Binding-site contacts:
Ligand atom C19 contacts residue CYS105 of chain 1.A at 2.9 Å (hydrophobic).
Ligand atom C15 contacts residue LEU26 of chain 1.A at 3.5 Å (hydrophobic).
Ligand atom O18 contacts residue CYS105 of chain 1.A at 3.2 Å.
Ligand atom CL1 contacts residue THR98 of chain 1.A at 3.5 Å.
Ligand atom CL1 contacts residue ALA51 of chain 1.A at 3.8 Å.
Ligand atom N4 contacts residue MET101 of chain 1.A at 3.2 Å (h-bond).
Ligand atom N7 contacts residue MET101 of chain 1.A at 3.1 Å (h-bond).
Ligand atom O14 contacts residue LEU26 of chain 1.A at 3.8 Å.
Ligand atom C26 contacts residue VAL34 of chain 1.A at 3.4 Å (hydrophobic).
Ligand atom C28 contacts residue GLY27 of chain 1.A at 3.7 Å.
Ligand atom C8 contacts residue GLY104 of chain 1.A at 3.5 Å.
Ligand atom C29 contacts residue VAL34 of chain 1.A at 3.7 Å (hydrophobic).
Ligand atom C11 contacts residue GLY104 of chain 1.A at 3.6 Å.
Ligand atom C30 contacts residue GLY27 of chain 1.A at 3.8 Å.
Ligand atom C20 contacts residue CYS105 of chain 1.A at 1.8 Å (hydrophobic).
Ligand atom C15 contacts residue PRO102 of chain 1.A at 3.7 Å (hydrophobic).
Ligand atom N25 contacts residue VAL34 of chain 1.A at 3.7 Å.
Ligand atom C9 contacts residue GLY104 of chain 1.A at 3.5 Å.
Ligand atom N4 contacts residue LEU100 of chain 1.A at 3.7 Å.
Ligand atom C17 contacts residue CYS105 of chain 1.A at 3.2 Å (hydrophobic).
Ligand atom C5 contacts residue ALA51 of chain 1.A at 3.5 Å (hydrophobic).
Ligand atom C20 contacts residue ASP108 of chain 1.A at 3.7 Å.
Ligand atom O14 contacts residue LEU100 of chain 1.A at 3.8 Å.
Ligand atom C6 contacts residue GLN99 of chain 1.A at 3.6 Å.
Ligand atom C13 contacts residue GLY104 of chain 1.A at 3.7 Å.
Ligand atom C19 contacts residue ASP108 of chain 1.A at 3.7 Å.
Ligand atom C8 contacts residue MET101 of chain 1.A at 3.6 Å (hydrophobic).
Ligand atom C6 contacts residue LEU152 of chain 1.A at 3.7 Å (hydrophobic).
Ligand atom C10 contacts residue LEU26 of chain 1.A at 3.8 Å (hydrophobic).
Ligand atom O18 contacts residue LEU152 of chain 1.A at 3.8 Å.
Ligand atom C10 contacts residue MET101 of chain 1.A at 3.8 Å (hydrophobic).
Ligand atom O14 contacts residue MET101 of chain 1.A at 3.3 Å (h-bond).
Ligand atom C10 contacts residue GLY104 of chain 1.A at 3.6 Å.
Ligand atom N4 contacts residue ALA51 of chain 1.A at 3.8 Å.
Ligand atom C24 contacts residue VAL34 of chain 1.A at 3.7 Å (hydrophobic).
Ligand atom N7 contacts residue LEU26 of chain 1.A at 3.8 Å.
Ligand atom C12 contacts residue GLY104 of chain 1.A at 3.7 Å.
Ligand atom C29 contacts residue PHE31 of chain 1.A at 3.7 Å (hydrophobic).
Ligand atom C5 contacts residue LEU152 of chain 1.A at 3.5 Å (hydrophobic).
Ligand atom C6 contacts residue ALA51 of chain 1.A at 3.2 Å (hydrophobic).

This protein binds this small molecule.
Small molecule (SMILES): CCC(=O)Nc1ccc(OC)c(Nc2ncc(Cl)c(-c3c[nH]c4ccccc34)n2)c1

Sequence of chain 1.A:
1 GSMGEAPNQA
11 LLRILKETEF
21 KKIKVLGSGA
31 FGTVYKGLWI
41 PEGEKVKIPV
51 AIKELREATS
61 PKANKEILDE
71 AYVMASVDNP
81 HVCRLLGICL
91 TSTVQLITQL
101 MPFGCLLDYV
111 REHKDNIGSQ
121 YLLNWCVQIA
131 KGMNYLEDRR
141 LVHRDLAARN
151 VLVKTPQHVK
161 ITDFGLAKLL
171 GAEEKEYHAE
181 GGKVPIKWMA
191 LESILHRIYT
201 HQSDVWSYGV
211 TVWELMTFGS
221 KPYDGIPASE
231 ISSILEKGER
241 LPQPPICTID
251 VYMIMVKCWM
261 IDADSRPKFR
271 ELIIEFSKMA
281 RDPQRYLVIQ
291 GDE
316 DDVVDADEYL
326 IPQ